A small-molecule ligand and the protein it binds are described below.
Small molecule (SMILES): CC(=O)N[C@@H]1[C@@H](O)[C@H](O)[C@@H](CO)O[C@H]1O

Sequence of chain 1.C:
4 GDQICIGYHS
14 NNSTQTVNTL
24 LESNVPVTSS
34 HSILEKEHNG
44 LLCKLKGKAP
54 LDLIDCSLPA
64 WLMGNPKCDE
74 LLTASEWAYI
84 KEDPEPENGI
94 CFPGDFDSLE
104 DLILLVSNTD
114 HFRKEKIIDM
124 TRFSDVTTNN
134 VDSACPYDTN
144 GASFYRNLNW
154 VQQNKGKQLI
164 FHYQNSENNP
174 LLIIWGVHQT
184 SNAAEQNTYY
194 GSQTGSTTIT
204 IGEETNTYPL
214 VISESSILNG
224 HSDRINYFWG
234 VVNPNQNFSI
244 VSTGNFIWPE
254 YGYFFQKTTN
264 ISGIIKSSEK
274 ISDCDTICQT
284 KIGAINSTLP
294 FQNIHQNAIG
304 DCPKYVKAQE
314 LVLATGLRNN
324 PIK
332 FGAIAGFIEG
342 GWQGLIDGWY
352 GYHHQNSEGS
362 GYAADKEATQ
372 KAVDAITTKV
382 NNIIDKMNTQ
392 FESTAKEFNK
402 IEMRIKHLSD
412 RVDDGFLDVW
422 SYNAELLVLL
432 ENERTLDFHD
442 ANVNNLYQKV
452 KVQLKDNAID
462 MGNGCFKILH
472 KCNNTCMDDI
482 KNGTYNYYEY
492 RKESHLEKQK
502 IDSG

Binding-site contacts:
Ligand atom N2 contacts residue ASN289 of chain 1.C at 3.2 Å (h-bond).
Ligand atom C1 contacts residue ASP278 of chain 1.C at 3.4 Å.
Ligand atom C1 contacts residue ASN289 of chain 1.C at 1.4 Å.
Ligand atom C8 contacts residue CYS277 of chain 1.C at 4.2 Å (hydrophobic).
Ligand atom C2 contacts residue ASP278 of chain 1.C at 3.6 Å.
Ligand atom N2 contacts residue ASP278 of chain 1.C at 2.8 Å (salt-bridge).
Ligand atom C3 contacts residue ASN289 of chain 1.C at 3.9 Å.
Ligand atom C5 contacts residue ASN289 of chain 1.C at 3.5 Å.
Ligand atom C8 contacts residue CYS46 of chain 1.C at 4.3 Å (hydrophobic).
Ligand atom O5 contacts residue ASN289 of chain 1.C at 2.4 Å (h-bond).
Ligand atom C8 contacts residue ASN289 of chain 1.C at 3.9 Å.
Ligand atom O7 contacts residue ASN289 of chain 1.C at 3.9 Å.
Ligand atom C3 contacts residue ASP278 of chain 1.C at 4.2 Å.
Ligand atom C7 contacts residue ASN289 of chain 1.C at 3.6 Å.
Ligand atom C8 contacts residue ASP278 of chain 1.C at 3.4 Å.
Ligand atom C2 contacts residue ASN289 of chain 1.C at 2.7 Å.
Ligand atom C4 contacts residue ASN289 of chain 1.C at 4.3 Å.
Ligand atom C7 contacts residue ASP278 of chain 1.C at 3.6 Å.